A protein and the small-molecule ligand that binds it are described below.
Small molecule (SMILES): Nc1ncnc2c1ncn2[C@@H]1O[C@H]([C@@H]2O[C@@H]3[C@H](O[P](=O)(O)O2)[C@@H](CO[P](=O)(O)O[C@H]2[C@@H](O)[C@H](n4cnc5c(N)ncnc54)O[C@@H]2COP(=O)=O)O[C@H]3n2ccc(=O)[nH]c2=O)[C@@H](O[P](=O)(O)OC[C@H]2O[C@@H](n3ccc(=O)[nH]c3=O)[C@H](O)[C@@H]2O)[C@H]1O

Sequence of chain 33.F:
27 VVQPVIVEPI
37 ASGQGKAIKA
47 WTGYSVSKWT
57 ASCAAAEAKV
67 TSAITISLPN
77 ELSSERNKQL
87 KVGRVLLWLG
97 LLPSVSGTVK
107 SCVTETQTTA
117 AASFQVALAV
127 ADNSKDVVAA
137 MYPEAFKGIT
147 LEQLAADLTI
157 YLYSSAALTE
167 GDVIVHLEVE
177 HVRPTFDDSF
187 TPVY

Binding-site contacts:
Ligand atom O3' contacts residue GLU140 of chain 33.F at 4.4 Å.
Ligand atom C5' contacts residue ARG90 of chain 33.F at 4.3 Å.
Ligand atom C1' contacts residue TRP47 of chain 33.F at 3.7 Å (hydrophobic).
Ligand atom C4 contacts residue TRP47 of chain 33.F at 3.3 Å (hydrophobic).
Ligand atom C6 contacts residue TRP47 of chain 33.F at 3.7 Å (hydrophobic).
Ligand atom N3 contacts residue TRP47 of chain 33.F at 3.4 Å.
Ligand atom C5 contacts residue TRP47 of chain 33.F at 3.8 Å (hydrophobic).
Ligand atom C2' contacts residue LYS143 of chain 33.F at 3.7 Å.
Ligand atom C2' contacts residue GLU140 of chain 33.F at 3.0 Å.
Ligand atom C3' contacts residue GLU140 of chain 33.F at 3.8 Å.
Ligand atom N9 contacts residue LYS143 of chain 33.F at 3.2 Å (salt-bridge).
Ligand atom N9 contacts residue GLU140 of chain 33.F at 4.1 Å.
Ligand atom N6 contacts residue TRP47 of chain 33.F at 4.2 Å.
Ligand atom N7 contacts residue TRP47 of chain 33.F at 3.6 Å.
Ligand atom C1' contacts residue GLU140 of chain 33.F at 2.7 Å.
Ligand atom C1' contacts residue LYS143 of chain 33.F at 3.2 Å.
Ligand atom N7 contacts residue LYS143 of chain 33.F at 3.8 Å.
Ligand atom N1 contacts residue TRP47 of chain 33.F at 3.7 Å.
Ligand atom N9 contacts residue TRP47 of chain 33.F at 3.3 Å.
Ligand atom O4' contacts residue GLU140 of chain 33.F at 3.0 Å (salt-bridge).
Ligand atom C8 contacts residue TRP47 of chain 33.F at 3.6 Å (hydrophobic).
Ligand atom O2' contacts residue LYS143 of chain 33.F at 3.8 Å.
Ligand atom C4' contacts residue GLU140 of chain 33.F at 3.4 Å.
Ligand atom O4' contacts residue TRP47 of chain 33.F at 3.4 Å.
Ligand atom O4' contacts residue LYS143 of chain 33.F at 4.4 Å.
Ligand atom O4' contacts residue LYS143 of chain 33.F at 4.2 Å.
Ligand atom C2 contacts residue TRP47 of chain 33.F at 3.4 Å (hydrophobic).
Ligand atom C8 contacts residue LYS143 of chain 33.F at 2.7 Å.
Ligand atom O2' contacts residue GLU140 of chain 33.F at 2.3 Å (salt-bridge).